This small molecule binds to this protein.
Small molecule (SMILES): NCc1cccc(Nc2n[nH]c3ncnc(Nc4cccc(O)c4)c23)c1

Sequence of chain 1.A:
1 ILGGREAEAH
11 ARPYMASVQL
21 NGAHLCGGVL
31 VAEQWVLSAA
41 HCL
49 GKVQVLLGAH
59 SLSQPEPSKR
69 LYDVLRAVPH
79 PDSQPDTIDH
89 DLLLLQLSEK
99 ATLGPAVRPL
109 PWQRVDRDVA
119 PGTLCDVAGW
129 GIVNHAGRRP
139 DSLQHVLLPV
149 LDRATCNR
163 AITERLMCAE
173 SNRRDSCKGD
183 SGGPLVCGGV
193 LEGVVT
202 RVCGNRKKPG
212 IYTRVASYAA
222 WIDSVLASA

Binding-site contacts:
Ligand atom C36 contacts residue CYS179 of chain 1.A at 3.4 Å (hydrophobic).
Ligand atom O24 contacts residue HIS133 of chain 1.A at 2.8 Å (h-bond).
Ligand atom C15 contacts residue CYS204 of chain 1.A at 3.5 Å (hydrophobic).
Ligand atom C22 contacts residue ILE130 of chain 1.A at 3.8 Å (hydrophobic).
Ligand atom N41 contacts residue ASP177 of chain 1.A at 2.5 Å (salt-bridge).
Ligand atom C18 contacts residue HIS133 of chain 1.A at 3.5 Å.
Ligand atom C5 contacts residue LYS180 of chain 1.A at 3.6 Å.
Ligand atom C29 contacts residue VAL203 of chain 1.A at 3.5 Å (hydrophobic).
Ligand atom C34 contacts residue VAL197 of chain 1.A at 3.6 Å (hydrophobic).
Ligand atom C29 contacts residue CYS204 of chain 1.A at 3.6 Å (hydrophobic).
Ligand atom C32 contacts residue THR198 of chain 1.A at 3.7 Å.
Ligand atom C17 contacts residue HIS133 of chain 1.A at 3.8 Å.
Ligand atom N41 contacts residue SER178 of chain 1.A at 2.7 Å (h-bond).
Ligand atom C5 contacts residue ARG202 of chain 1.A at 3.8 Å.
Ligand atom N12 contacts residue ARG202 of chain 1.A at 3.4 Å (salt-bridge).
Ligand atom C34 contacts residue THR198 of chain 1.A at 3.7 Å.
Ligand atom C20 contacts residue HIS133 of chain 1.A at 3.8 Å.
Ligand atom N12 contacts residue CYS204 of chain 1.A at 3.6 Å (h-bond).
Ligand atom C4 contacts residue LYS180 of chain 1.A at 3.8 Å.
Ligand atom N41 contacts residue VAL203 of chain 1.A at 2.9 Å (h-bond).
Ligand atom C36 contacts residue LYS180 of chain 1.A at 3.6 Å.
Ligand atom C31 contacts residue SER178 of chain 1.A at 3.5 Å.
Ligand atom C11 contacts residue ARG202 of chain 1.A at 3.8 Å.
Ligand atom C28 contacts residue LYS180 of chain 1.A at 3.6 Å.
Ligand atom N26 contacts residue ARG202 of chain 1.A at 3.0 Å (salt-bridge).
Ligand atom C38 contacts residue VAL203 of chain 1.A at 3.4 Å (hydrophobic).
Ligand atom N26 contacts residue LYS180 of chain 1.A at 3.5 Å (salt-bridge).
Ligand atom C32 contacts residue VAL197 of chain 1.A at 3.6 Å (hydrophobic).
Ligand atom C6 contacts residue LYS180 of chain 1.A at 3.8 Å.
Ligand atom C15 contacts residue CYS179 of chain 1.A at 3.8 Å (hydrophobic).
Ligand atom C34 contacts residue SER183 of chain 1.A at 3.4 Å.
Ligand atom C29 contacts residue ARG202 of chain 1.A at 3.8 Å.
Ligand atom C14 contacts residue CYS179 of chain 1.A at 3.8 Å (hydrophobic).
Ligand atom C38 contacts residue SER178 of chain 1.A at 3.5 Å.
Ligand atom C34 contacts residue CYS179 of chain 1.A at 3.8 Å (hydrophobic).
Ligand atom C28 contacts residue CYS179 of chain 1.A at 3.6 Å (hydrophobic).
Ligand atom C32 contacts residue SER178 of chain 1.A at 3.2 Å.
Ligand atom N26 contacts residue CYS204 of chain 1.A at 3.5 Å (h-bond).
Ligand atom C36 contacts residue SER183 of chain 1.A at 3.6 Å.
Ligand atom C4 contacts residue ARG202 of chain 1.A at 3.5 Å.